Sequence of chain 1.A:
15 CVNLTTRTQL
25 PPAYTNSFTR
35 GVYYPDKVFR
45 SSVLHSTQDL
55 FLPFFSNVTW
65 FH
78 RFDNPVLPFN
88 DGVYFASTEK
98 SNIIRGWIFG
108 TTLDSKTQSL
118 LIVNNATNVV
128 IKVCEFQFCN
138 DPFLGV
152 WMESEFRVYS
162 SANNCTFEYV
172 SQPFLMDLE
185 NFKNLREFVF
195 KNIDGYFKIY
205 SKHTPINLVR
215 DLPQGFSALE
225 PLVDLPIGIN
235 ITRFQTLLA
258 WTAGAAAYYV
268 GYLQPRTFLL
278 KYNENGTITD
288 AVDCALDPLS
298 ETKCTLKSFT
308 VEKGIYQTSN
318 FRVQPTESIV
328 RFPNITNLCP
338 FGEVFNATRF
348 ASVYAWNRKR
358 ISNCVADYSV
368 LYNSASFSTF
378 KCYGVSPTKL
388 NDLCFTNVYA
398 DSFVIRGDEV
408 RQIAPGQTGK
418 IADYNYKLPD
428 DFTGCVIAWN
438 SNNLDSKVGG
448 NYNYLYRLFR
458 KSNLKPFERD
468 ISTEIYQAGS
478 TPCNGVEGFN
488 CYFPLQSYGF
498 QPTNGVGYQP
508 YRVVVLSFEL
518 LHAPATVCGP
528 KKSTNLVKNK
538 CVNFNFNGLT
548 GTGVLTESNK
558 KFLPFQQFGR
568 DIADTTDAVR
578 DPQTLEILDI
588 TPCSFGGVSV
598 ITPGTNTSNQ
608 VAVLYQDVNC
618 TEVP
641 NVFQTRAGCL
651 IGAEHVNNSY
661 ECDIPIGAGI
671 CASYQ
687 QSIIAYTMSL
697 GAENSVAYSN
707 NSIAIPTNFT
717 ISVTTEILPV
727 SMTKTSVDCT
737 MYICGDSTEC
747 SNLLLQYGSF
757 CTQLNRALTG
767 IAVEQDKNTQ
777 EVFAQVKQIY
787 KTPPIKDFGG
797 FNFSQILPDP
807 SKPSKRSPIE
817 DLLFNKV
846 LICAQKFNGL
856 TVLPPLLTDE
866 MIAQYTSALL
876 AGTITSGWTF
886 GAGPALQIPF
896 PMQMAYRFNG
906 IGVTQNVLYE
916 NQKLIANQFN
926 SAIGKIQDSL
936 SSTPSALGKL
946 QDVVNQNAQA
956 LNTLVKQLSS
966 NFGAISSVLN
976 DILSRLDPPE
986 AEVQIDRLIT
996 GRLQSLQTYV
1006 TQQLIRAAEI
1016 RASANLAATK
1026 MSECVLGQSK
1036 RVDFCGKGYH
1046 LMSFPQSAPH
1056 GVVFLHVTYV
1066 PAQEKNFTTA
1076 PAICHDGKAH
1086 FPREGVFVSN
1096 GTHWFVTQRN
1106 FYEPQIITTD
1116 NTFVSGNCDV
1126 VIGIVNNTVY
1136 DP

Sequence of chain 1.G:
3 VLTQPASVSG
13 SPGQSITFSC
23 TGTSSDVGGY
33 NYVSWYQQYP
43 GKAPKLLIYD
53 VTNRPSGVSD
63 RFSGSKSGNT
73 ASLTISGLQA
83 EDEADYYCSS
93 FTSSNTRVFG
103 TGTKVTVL

Binding-site contacts:
Ligand atom C8 contacts residue GLU340 of chain 1.A at 3.5 Å.
Ligand atom C7 contacts residue ASN343 of chain 1.A at 3.3 Å.
Ligand atom C3 contacts residue ASN343 of chain 1.A at 3.7 Å.
Ligand atom C1 contacts residue GLY339 of chain 1.A at 4.4 Å.
Ligand atom O7 contacts residue GLY339 of chain 1.A at 4.4 Å.
Ligand atom N2 contacts residue GLY339 of chain 1.A at 3.9 Å.
Ligand atom C6 contacts residue TRP108 of chain 1.F at 4.0 Å (hydrophobic).
Ligand atom C5 contacts residue ASN343 of chain 1.A at 3.7 Å.
Ligand atom C7 contacts residue GLU340 of chain 1.A at 4.3 Å.
Ligand atom O7 contacts residue ASN343 of chain 1.A at 3.3 Å (h-bond).
Ligand atom C1 contacts residue TRP108 of chain 1.F at 3.5 Å (hydrophobic).
Ligand atom O5 contacts residue TRP108 of chain 1.F at 3.7 Å.
Ligand atom C8 contacts residue ASN343 of chain 1.A at 4.4 Å.
Ligand atom O5 contacts residue ASN343 of chain 1.A at 2.4 Å (h-bond).
Ligand atom N2 contacts residue ASN343 of chain 1.A at 2.8 Å (h-bond).
Ligand atom O6 contacts residue ASN55 of chain 1.G at 3.7 Å.
Ligand atom C6 contacts residue ASN55 of chain 1.G at 4.2 Å.
Ligand atom C8 contacts residue GLY339 of chain 1.A at 3.6 Å.
Ligand atom C2 contacts residue ASN343 of chain 1.A at 2.4 Å.
Ligand atom C1 contacts residue ASN343 of chain 1.A at 1.4 Å.
Ligand atom C7 contacts residue GLY339 of chain 1.A at 3.9 Å.
Ligand atom C4 contacts residue ASN343 of chain 1.A at 4.2 Å.
Ligand atom O6 contacts residue THR54 of chain 1.G at 3.9 Å.
Ligand atom C5 contacts residue TRP108 of chain 1.F at 4.0 Å (hydrophobic).

Sequence of chain 1.F:
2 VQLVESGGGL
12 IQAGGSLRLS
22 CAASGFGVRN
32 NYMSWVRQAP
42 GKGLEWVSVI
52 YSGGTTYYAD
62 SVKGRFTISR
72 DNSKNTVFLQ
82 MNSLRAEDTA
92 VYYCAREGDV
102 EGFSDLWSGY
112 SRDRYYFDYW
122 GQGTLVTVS

This protein binds this small molecule.
Small molecule (SMILES): CC(=O)N[C@@H]1[C@@H](O)[C@H](O)[C@@H](CO)O[C@H]1O